Sequence of chain 1.E:
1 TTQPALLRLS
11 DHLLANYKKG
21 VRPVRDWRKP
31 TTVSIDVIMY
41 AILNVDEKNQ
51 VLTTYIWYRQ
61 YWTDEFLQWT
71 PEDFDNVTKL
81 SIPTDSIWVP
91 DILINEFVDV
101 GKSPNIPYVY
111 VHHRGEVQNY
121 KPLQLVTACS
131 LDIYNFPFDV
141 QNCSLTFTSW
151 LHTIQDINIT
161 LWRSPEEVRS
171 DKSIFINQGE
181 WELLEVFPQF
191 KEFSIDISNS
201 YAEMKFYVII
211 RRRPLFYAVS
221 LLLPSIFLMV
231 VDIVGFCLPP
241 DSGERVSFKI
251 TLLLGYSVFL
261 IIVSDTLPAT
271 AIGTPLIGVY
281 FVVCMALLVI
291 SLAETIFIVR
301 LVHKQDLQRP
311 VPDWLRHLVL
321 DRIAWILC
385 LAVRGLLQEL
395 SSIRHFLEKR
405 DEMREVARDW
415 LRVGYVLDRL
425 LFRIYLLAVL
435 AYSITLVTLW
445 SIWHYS

A small-molecule ligand and the protein it binds are described below.
Small molecule (SMILES): CC(=O)N[C@@H]1[C@@H](O)[C@H](O[C@H]2[C@H](O)[C@@H](NC(C)=O)CO[C@@H]2CO)[C@@H](CO)O[C@H]1O

Binding-site contacts:
Ligand atom N2 contacts residue ASN76 of chain 1.E at 3.0 Å (h-bond).
Ligand atom C1 contacts residue ASN76 of chain 1.E at 3.4 Å.
Ligand atom O5 contacts residue ASN76 of chain 1.E at 4.5 Å.
Ligand atom C8 contacts residue ASN76 of chain 1.E at 3.5 Å.
Ligand atom O7 contacts residue ASN76 of chain 1.E at 3.7 Å.
Ligand atom C7 contacts residue ASN76 of chain 1.E at 3.2 Å.
Ligand atom C2 contacts residue ASN76 of chain 1.E at 3.6 Å.